This small molecule binds to this protein.
Small molecule (SMILES): Nc1ncnc2c1ncn2[C@@H]1O[C@H](CO[P](=O)(O)O[P](=O)(O)CP(=O)(O)O)[C@@H](O)[C@H]1O

Sequence of chain 2.A:
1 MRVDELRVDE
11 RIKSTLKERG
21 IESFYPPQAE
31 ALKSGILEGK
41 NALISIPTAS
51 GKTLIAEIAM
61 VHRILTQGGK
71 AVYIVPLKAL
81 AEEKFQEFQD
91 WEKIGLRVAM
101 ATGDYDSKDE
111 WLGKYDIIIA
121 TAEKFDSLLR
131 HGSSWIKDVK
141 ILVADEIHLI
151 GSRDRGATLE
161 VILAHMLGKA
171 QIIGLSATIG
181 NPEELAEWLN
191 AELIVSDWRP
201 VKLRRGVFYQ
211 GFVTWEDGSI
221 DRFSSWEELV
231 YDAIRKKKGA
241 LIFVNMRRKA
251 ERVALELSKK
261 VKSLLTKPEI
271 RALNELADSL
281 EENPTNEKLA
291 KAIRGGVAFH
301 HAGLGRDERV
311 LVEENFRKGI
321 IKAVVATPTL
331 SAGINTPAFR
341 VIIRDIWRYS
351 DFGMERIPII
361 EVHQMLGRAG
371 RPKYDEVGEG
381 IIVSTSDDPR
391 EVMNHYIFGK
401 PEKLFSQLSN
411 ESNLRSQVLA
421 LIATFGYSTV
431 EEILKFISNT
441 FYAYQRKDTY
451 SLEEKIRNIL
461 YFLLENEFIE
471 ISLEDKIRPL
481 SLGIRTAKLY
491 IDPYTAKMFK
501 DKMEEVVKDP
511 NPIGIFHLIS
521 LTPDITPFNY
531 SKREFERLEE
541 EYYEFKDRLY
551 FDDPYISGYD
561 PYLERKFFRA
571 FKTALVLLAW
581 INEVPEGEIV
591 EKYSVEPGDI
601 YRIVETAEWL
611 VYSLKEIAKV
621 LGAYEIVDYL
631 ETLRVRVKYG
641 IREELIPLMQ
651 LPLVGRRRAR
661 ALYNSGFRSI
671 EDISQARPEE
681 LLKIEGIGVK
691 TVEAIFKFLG

Binding-site contacts:
Ligand atom N7 contacts residue LEU54 of chain 2.A at 3.3 Å.
Ligand atom C5 contacts residue GLN28 of chain 2.A at 3.8 Å.
Ligand atom O1G contacts residue ASP145 of chain 2.A at 2.7 Å (salt-bridge).
Ligand atom N6 contacts residue LEU54 of chain 2.A at 3.6 Å.
Ligand atom O3G contacts residue GLU146 of chain 2.A at 3.9 Å.
Ligand atom PB contacts residue THR48 of chain 2.A at 3.2 Å.
Ligand atom N6 contacts residue ILE21 of chain 2.A at 3.3 Å.
Ligand atom C6 contacts residue LEU54 of chain 2.A at 4.0 Å (hydrophobic).
Ligand atom C3B contacts residue LYS52 of chain 2.A at 3.4 Å.
Ligand atom N3 contacts residue TYR25 of chain 2.A at 3.9 Å.
Ligand atom N6 contacts residue SER23 of chain 2.A at 3.2 Å (h-bond).
Ligand atom C6 contacts residue ILE21 of chain 2.A at 3.6 Å (hydrophobic).
Ligand atom C8 contacts residue GLY51 of chain 2.A at 3.7 Å.
Ligand atom C3B contacts residue THR53 of chain 2.A at 3.5 Å.
Ligand atom N6 contacts residue GLN28 of chain 2.A at 3.0 Å (h-bond).
Ligand atom O1B contacts residue THR48 of chain 2.A at 2.8 Å (h-bond).
Ligand atom O2A contacts residue GLU87 of chain 2.A at 3.6 Å (salt-bridge).
Ligand atom C6 contacts residue GLN28 of chain 2.A at 3.9 Å.
Ligand atom O2G contacts residue LYS84 of chain 2.A at 3.9 Å.
Ligand atom C5 contacts residue LEU54 of chain 2.A at 3.8 Å (hydrophobic).
Ligand atom N7 contacts residue GLN28 of chain 2.A at 2.8 Å (h-bond).
Ligand atom PG contacts residue THR53 of chain 2.A at 3.4 Å.
Ligand atom O2B contacts residue THR48 of chain 2.A at 2.6 Å (h-bond).
Ligand atom PB contacts residue LYS52 of chain 2.A at 3.7 Å.
Ligand atom C8 contacts residue GLN28 of chain 2.A at 3.8 Å.
Ligand atom PB contacts residue THR53 of chain 2.A at 3.9 Å.
Ligand atom N6 contacts residue PHE24 of chain 2.A at 3.9 Å.
Ligand atom O2A contacts residue THR53 of chain 2.A at 3.5 Å (h-bond).
Ligand atom N1 contacts residue ILE21 of chain 2.A at 3.5 Å.
Ligand atom O1B contacts residue GLY51 of chain 2.A at 3.0 Å.
Ligand atom C2 contacts residue ILE21 of chain 2.A at 3.8 Å (hydrophobic).
Ligand atom O1G contacts residue TYR73 of chain 2.A at 3.8 Å.
Ligand atom O1B contacts residue LYS52 of chain 2.A at 2.7 Å (salt-bridge).
Ligand atom O2G contacts residue THR53 of chain 2.A at 3.1 Å (h-bond).
Ligand atom O3A contacts residue THR53 of chain 2.A at 3.3 Å (h-bond).
Ligand atom C5 contacts residue TYR25 of chain 2.A at 3.9 Å (hydrophobic).
Ligand atom PA contacts residue THR53 of chain 2.A at 4.0 Å.
Ligand atom O1G contacts residue THR53 of chain 2.A at 3.4 Å (h-bond).
Ligand atom O3G contacts residue THR48 of chain 2.A at 3.6 Å.
Ligand atom N1 contacts residue SER23 of chain 2.A at 3.8 Å.